Binding-site contacts:
Ligand atom O4 contacts residue TYR161 of chain 1.B at 3.4 Å.
Ligand atom C16 contacts residue TYR161 of chain 1.B at 3.3 Å (hydrophobic).
Ligand atom O5 contacts residue TYR161 of chain 1.B at 3.5 Å.
Ligand atom C13 contacts residue ASP84 of chain 1.C at 3.8 Å.
Ligand atom O5 contacts residue LEU85 of chain 1.C at 3.4 Å (h-bond).
Ligand atom C15 contacts residue ASP84 of chain 1.C at 3.6 Å.
Ligand atom O3 contacts residue ASP165 of chain 1.B at 3.7 Å.
Ligand atom C14 contacts residue ASP84 of chain 1.C at 3.6 Å.
Ligand atom C17 contacts residue TYR161 of chain 1.B at 3.4 Å (hydrophobic).
Ligand atom C19 contacts residue TYR161 of chain 1.B at 3.7 Å (hydrophobic).
Ligand atom C15 contacts residue TYR161 of chain 1.B at 3.2 Å (hydrophobic).
Ligand atom N3 contacts residue LEU83 of chain 1.C at 3.8 Å.
Ligand atom C13 contacts residue TYR161 of chain 1.B at 3.9 Å (hydrophobic).
Ligand atom C2 contacts residue ASP84 of chain 1.C at 3.1 Å.
Ligand atom C16 contacts residue LEU85 of chain 1.C at 3.9 Å (hydrophobic).
Ligand atom O2 contacts residue ILE28 of chain 1.B at 3.6 Å.
Ligand atom C6 contacts residue LEU83 of chain 1.C at 3.8 Å (hydrophobic).
Ligand atom C11 contacts residue PRO10 of chain 1.C at 3.7 Å (hydrophobic).
Ligand atom O2 contacts residue ARG29 of chain 1.B at 2.8 Å (salt-bridge).
Ligand atom C3 contacts residue LEU85 of chain 1.C at 3.7 Å (hydrophobic).
Ligand atom C16 contacts residue ASP86 of chain 1.C at 3.9 Å.
Ligand atom C18 contacts residue ARG27 of chain 1.B at 3.3 Å.
Ligand atom C7 contacts residue LEU83 of chain 1.C at 3.9 Å (hydrophobic).
Ligand atom O3 contacts residue ARG29 of chain 1.B at 3.1 Å (salt-bridge).
Ligand atom O2 contacts residue PHE32 of chain 1.B at 3.5 Å.
Ligand atom C12 contacts residue PHE13 of chain 1.C at 3.5 Å (hydrophobic).
Ligand atom C17 contacts residue ASP86 of chain 1.C at 3.6 Å.
Ligand atom O1 contacts residue LEU85 of chain 1.C at 3.4 Å.
Ligand atom C11 contacts residue PHE32 of chain 1.B at 3.7 Å (hydrophobic).
Ligand atom C16 contacts residue ASP84 of chain 1.C at 3.9 Å.
Ligand atom C14 contacts residue TYR161 of chain 1.B at 3.5 Å (hydrophobic).
Ligand atom C9 contacts residue ASP84 of chain 1.C at 3.0 Å.
Ligand atom C19 contacts residue GLY160 of chain 1.B at 3.2 Å.
Ligand atom C5 contacts residue TYR78 of chain 1.C at 3.9 Å (hydrophobic).
Ligand atom O1 contacts residue LEU14 of chain 1.C at 3.6 Å.
Ligand atom C10 contacts residue ASP84 of chain 1.C at 3.3 Å.
Ligand atom C17 contacts residue ARG27 of chain 1.B at 3.7 Å.
Ligand atom O4 contacts residue ASP84 of chain 1.C at 3.4 Å.
Ligand atom O5 contacts residue ASP86 of chain 1.C at 3.9 Å.
Ligand atom O4 contacts residue GLY160 of chain 1.B at 3.5 Å (h-bond).

Sequence of chain 1.C:
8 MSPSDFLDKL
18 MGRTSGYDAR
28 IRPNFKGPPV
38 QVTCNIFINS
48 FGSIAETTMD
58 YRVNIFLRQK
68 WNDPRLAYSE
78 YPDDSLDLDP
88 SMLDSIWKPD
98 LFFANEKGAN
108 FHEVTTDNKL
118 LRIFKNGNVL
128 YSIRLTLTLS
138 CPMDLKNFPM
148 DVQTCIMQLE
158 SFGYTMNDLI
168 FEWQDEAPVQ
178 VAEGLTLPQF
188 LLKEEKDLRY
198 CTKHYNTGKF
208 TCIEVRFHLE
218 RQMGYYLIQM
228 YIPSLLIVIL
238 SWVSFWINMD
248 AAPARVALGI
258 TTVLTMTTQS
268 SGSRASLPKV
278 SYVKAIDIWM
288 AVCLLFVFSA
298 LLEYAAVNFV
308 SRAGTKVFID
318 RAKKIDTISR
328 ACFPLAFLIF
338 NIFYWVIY

This small molecule binds to this protein.
Small molecule (SMILES): C[C@H]1[C@H]2C(=O)N(C)c3ccncc3[C@H]2CN1S(=O)(=O)c1ccc2c(c1)OCO2

Sequence of chain 1.B:
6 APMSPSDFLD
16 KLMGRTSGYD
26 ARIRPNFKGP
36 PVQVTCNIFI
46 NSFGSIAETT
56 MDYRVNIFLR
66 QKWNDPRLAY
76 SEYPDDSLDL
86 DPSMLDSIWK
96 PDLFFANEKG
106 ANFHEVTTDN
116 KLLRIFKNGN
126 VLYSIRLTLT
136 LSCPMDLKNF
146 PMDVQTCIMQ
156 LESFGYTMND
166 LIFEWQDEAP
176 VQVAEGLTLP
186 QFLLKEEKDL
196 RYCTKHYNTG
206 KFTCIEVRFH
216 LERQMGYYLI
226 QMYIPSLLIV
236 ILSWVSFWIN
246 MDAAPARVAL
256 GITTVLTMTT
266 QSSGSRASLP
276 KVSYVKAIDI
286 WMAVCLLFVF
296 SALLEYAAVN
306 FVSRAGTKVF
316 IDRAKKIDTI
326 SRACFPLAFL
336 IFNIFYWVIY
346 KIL